The protein below binds the small molecule below.
Small molecule (SMILES): CC(=O)N[C@H]1[C@H](O[C@H]2[C@H](O)[C@@H](NC(C)=O)CO[C@@H]2CO)O[C@H](CO)[C@@H](O)[C@@H]1O

Sequence of chain 1.A:
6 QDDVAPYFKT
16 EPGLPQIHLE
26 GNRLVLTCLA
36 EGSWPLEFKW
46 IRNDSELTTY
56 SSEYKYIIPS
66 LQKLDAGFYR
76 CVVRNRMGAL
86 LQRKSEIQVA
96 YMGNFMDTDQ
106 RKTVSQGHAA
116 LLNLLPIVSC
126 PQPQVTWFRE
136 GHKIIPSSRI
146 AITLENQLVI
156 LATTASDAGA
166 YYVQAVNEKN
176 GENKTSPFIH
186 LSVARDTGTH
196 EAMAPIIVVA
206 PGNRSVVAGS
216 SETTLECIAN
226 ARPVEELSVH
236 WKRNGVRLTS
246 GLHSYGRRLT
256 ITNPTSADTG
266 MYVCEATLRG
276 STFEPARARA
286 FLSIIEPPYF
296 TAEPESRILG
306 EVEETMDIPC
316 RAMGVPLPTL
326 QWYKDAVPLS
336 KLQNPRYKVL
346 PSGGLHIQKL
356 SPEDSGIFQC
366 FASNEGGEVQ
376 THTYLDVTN

Binding-site contacts:
Ligand atom O5 contacts residue ASN208 of chain 1.A at 2.3 Å (h-bond).
Ligand atom C1 contacts residue PHE286 of chain 1.A at 4.2 Å (hydrophobic).
Ligand atom C1 contacts residue ASN208 of chain 1.A at 1.4 Å.
Ligand atom N2 contacts residue ASN208 of chain 1.A at 3.0 Å (h-bond).
Ligand atom C2 contacts residue ASN208 of chain 1.A at 2.5 Å.
Ligand atom O7 contacts residue ASN208 of chain 1.A at 2.8 Å (h-bond).
Ligand atom O5 contacts residue PHE286 of chain 1.A at 3.8 Å.
Ligand atom C4 contacts residue ASN208 of chain 1.A at 4.2 Å.
Ligand atom C3 contacts residue ASN208 of chain 1.A at 3.8 Å.
Ligand atom O7 contacts residue PHE286 of chain 1.A at 4.4 Å.
Ligand atom C7 contacts residue ASN208 of chain 1.A at 3.1 Å.
Ligand atom C5 contacts residue ASN208 of chain 1.A at 3.6 Å.
Ligand atom C6 contacts residue PHE286 of chain 1.A at 3.5 Å (hydrophobic).
Ligand atom C8 contacts residue ASN208 of chain 1.A at 4.4 Å.
Ligand atom C5 contacts residue PHE286 of chain 1.A at 3.6 Å (hydrophobic).